Sequence of chain 1.B:
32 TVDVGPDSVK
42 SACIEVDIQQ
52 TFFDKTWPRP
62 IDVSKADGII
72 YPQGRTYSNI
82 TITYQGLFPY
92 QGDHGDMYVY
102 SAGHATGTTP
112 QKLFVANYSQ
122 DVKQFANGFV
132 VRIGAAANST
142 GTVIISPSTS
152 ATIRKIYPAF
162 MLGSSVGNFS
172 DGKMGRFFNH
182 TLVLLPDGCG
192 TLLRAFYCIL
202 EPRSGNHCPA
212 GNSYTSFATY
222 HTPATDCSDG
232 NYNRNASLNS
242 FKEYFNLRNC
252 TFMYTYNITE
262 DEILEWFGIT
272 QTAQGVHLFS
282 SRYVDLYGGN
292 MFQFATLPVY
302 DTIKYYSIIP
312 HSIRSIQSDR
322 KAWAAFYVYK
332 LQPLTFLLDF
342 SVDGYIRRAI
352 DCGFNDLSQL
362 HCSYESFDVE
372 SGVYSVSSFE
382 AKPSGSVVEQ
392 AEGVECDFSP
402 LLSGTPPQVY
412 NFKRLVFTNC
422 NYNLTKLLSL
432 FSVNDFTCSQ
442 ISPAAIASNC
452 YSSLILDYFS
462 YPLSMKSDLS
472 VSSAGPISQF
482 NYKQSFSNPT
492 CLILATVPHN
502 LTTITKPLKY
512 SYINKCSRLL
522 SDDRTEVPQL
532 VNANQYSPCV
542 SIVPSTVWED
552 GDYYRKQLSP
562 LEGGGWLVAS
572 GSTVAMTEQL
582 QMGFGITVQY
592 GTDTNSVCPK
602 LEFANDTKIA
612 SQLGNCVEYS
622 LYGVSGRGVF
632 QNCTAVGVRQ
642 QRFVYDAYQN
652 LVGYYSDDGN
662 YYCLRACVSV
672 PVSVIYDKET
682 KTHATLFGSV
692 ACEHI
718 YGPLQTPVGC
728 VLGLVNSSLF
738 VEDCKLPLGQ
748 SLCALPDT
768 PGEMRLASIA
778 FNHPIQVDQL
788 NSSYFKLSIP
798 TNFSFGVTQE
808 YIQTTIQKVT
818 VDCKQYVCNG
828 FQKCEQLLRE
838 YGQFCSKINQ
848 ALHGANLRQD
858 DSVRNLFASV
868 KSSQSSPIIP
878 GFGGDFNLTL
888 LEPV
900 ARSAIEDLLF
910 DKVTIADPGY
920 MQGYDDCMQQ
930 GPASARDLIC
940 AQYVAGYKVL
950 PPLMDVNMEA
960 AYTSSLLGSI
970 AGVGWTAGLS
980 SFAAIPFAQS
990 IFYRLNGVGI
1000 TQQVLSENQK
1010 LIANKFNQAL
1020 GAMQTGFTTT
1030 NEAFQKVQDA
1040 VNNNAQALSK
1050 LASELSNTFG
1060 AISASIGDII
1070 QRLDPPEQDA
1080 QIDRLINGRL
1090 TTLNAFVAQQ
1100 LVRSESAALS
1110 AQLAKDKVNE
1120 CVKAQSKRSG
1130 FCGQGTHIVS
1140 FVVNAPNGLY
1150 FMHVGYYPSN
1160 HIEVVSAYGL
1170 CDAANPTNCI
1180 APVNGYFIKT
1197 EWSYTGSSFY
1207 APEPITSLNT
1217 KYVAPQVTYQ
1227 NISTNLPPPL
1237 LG

This small molecule binds to this protein.
Small molecule (SMILES): CC(=O)N[C@H]1[C@H](O[C@H]2[C@H](O)[C@@H](NC(C)=O)CO[C@@H]2CO)O[C@H](CO)[C@@H](O)[C@@H]1O

Binding-site contacts:
Ligand atom N2 contacts residue ASN250 of chain 1.B at 3.0 Å (h-bond).
Ligand atom O7 contacts residue ASN250 of chain 1.B at 3.5 Å (h-bond).
Ligand atom C1 contacts residue ASN250 of chain 1.B at 1.4 Å.
Ligand atom C8 contacts residue ILE200 of chain 1.B at 3.6 Å (hydrophobic).
Ligand atom C3 contacts residue ASN250 of chain 1.B at 3.8 Å.
Ligand atom C5 contacts residue ASN250 of chain 1.B at 3.7 Å.
Ligand atom C4 contacts residue ASN250 of chain 1.B at 4.3 Å.
Ligand atom C2 contacts residue ASN250 of chain 1.B at 2.5 Å.
Ligand atom C7 contacts residue ASN250 of chain 1.B at 3.4 Å.
Ligand atom C7 contacts residue ILE200 of chain 1.B at 4.4 Å (hydrophobic).
Ligand atom O5 contacts residue ASN250 of chain 1.B at 2.3 Å (h-bond).
Ligand atom C8 contacts residue ASN250 of chain 1.B at 3.8 Å.